Binding-site contacts:
Ligand atom N8 contacts residue PHE117 of chain 1.B at 3.5 Å.
Ligand atom C6 contacts residue NAP1 of chain 1.N at 3.3 Å.
Ligand atom N7 contacts residue PHE117 of chain 1.B at 4.1 Å.
Ligand atom C2 contacts residue NAP1 of chain 1.N at 3.4 Å.
Ligand atom N5 contacts residue SER115 of chain 1.B at 4.0 Å.
Ligand atom N1 contacts residue PHE117 of chain 1.B at 3.8 Å.
Ligand atom N8 contacts residue ALA116 of chain 1.B at 4.4 Å.
Ligand atom N9 contacts residue NAP1 of chain 1.N at 3.3 Å.
Ligand atom N9 contacts residue TYR194 of chain 1.B at 2.9 Å (h-bond).
Ligand atom C6 contacts residue PHE117 of chain 1.B at 3.4 Å (hydrophobic).
Ligand atom N7 contacts residue PRO230 of chain 1.B at 4.2 Å.
Ligand atom N8 contacts residue SER115 of chain 1.B at 2.8 Å (h-bond).
Ligand atom N3 contacts residue D1D1 of chain 1.Q at 3.5 Å.
Ligand atom N8 contacts residue NAP1 of chain 1.N at 3.1 Å (h-bond).
Ligand atom N7 contacts residue ARG34 of chain 1.B at 3.3 Å (salt-bridge).
Ligand atom N7 contacts residue LEU228 of chain 1.B at 4.2 Å.
Ligand atom N3 contacts residue PHE117 of chain 1.B at 3.7 Å.
Ligand atom N5 contacts residue PHE117 of chain 1.B at 3.6 Å.
Ligand atom N5 contacts residue NAP1 of chain 1.N at 2.8 Å (h-bond).
Ligand atom C4 contacts residue TYR194 of chain 1.B at 3.7 Å (hydrophobic).
Ligand atom N9 contacts residue ASP181 of chain 1.B at 3.6 Å.
Ligand atom C4 contacts residue PHE117 of chain 1.B at 3.7 Å (hydrophobic).
Ligand atom N9 contacts residue D1D1 of chain 1.Q at 2.8 Å (h-bond).
Ligand atom N7 contacts residue NAP1 of chain 1.N at 3.4 Å (h-bond).
Ligand atom C4 contacts residue NAP1 of chain 1.N at 3.6 Å.
Ligand atom C2 contacts residue ARG34 of chain 1.B at 4.3 Å.
Ligand atom C6 contacts residue SER115 of chain 1.B at 3.9 Å.
Ligand atom C4 contacts residue D1D1 of chain 1.Q at 3.8 Å.
Ligand atom C2 contacts residue PHE117 of chain 1.B at 3.7 Å (hydrophobic).
Ligand atom N5 contacts residue TYR194 of chain 1.B at 3.6 Å.
Ligand atom N3 contacts residue NAP1 of chain 1.N at 3.5 Å.
Ligand atom N1 contacts residue NAP1 of chain 1.N at 2.7 Å (h-bond).
Ligand atom N9 contacts residue PHE117 of chain 1.B at 3.8 Å.

The small molecule below binds the protein below.
Small molecule (SMILES): Nc1nc(N)nc(N)n1

Sequence of chain 1.B:
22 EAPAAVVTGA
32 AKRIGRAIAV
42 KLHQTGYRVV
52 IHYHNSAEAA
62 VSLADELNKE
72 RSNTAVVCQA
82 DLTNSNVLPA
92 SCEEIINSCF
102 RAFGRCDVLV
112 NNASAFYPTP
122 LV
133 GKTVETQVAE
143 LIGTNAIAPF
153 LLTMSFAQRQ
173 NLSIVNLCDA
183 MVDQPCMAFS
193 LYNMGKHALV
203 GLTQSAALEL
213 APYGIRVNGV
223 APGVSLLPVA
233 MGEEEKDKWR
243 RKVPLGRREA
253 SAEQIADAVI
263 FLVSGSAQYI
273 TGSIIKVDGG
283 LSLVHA